A small-molecule ligand and the protein it binds are described below.
Small molecule (SMILES): Nc1nc2c(ncn2[C@@H]2O[C@H](CO[P](=O)(O)O[P](=O)(O)O[C@H]3O[C@H](CO)[C@@H](O)[C@H](O)[C@@H]3O)[C@@H](O)[C@H]2O)c(=O)[nH]1

Binding-site contacts:
Ligand atom O31 contacts residue GLU271 of chain 1.A at 3.1 Å (salt-bridge).
Ligand atom O3A contacts residue HIS319 of chain 1.A at 3.5 Å.
Ligand atom C2' contacts residue GLU62 of chain 1.A at 3.2 Å.
Ligand atom O2' contacts residue LYS60 of chain 1.A at 3.0 Å (salt-bridge).
Ligand atom N3 contacts residue PRO58 of chain 1.A at 3.5 Å.
Ligand atom O41 contacts residue MSE323 of chain 1.A at 3.5 Å.
Ligand atom O5' contacts residue ASP170 of chain 1.A at 3.4 Å (salt-bridge).
Ligand atom O21 contacts residue ASP168 of chain 1.A at 3.1 Å (salt-bridge).
Ligand atom O31 contacts residue TYR268 of chain 1.A at 3.4 Å.
Ligand atom C1' contacts residue PRO58 of chain 1.A at 3.6 Å (hydrophobic).
Ligand atom C11 contacts residue ASP168 of chain 1.A at 3.4 Å.
Ligand atom N1 contacts residue ASN85 of chain 1.A at 3.2 Å.
Ligand atom O21 contacts residue GLY250 of chain 1.A at 3.6 Å.
Ligand atom N3 contacts residue MSE59 of chain 1.A at 3.3 Å (h-bond).
Ligand atom C61 contacts residue ASN248 of chain 1.A at 3.5 Å.
Ligand atom C3' contacts residue ASP170 of chain 1.A at 3.5 Å.
Ligand atom O1A contacts residue ASP170 of chain 1.A at 3.5 Å (salt-bridge).
Ligand atom O6A contacts residue TRP202 of chain 1.A at 3.1 Å.
Ligand atom O51 contacts residue ASP168 of chain 1.A at 3.1 Å (salt-bridge).
Ligand atom N2 contacts residue VAL83 of chain 1.A at 3.1 Å (h-bond).
Ligand atom C3' contacts residue GLU62 of chain 1.A at 3.5 Å.
Ligand atom O6 contacts residue ASN85 of chain 1.A at 3.0 Å (h-bond).
Ligand atom N2 contacts residue GLN117 of chain 1.A at 2.8 Å (h-bond).
Ligand atom C2 contacts residue GLN117 of chain 1.A at 3.1 Å.
Ligand atom N1 contacts residue GLN117 of chain 1.A at 2.7 Å (h-bond).
Ligand atom O6 contacts residue LYS60 of chain 1.A at 3.5 Å.
Ligand atom O3B contacts residue HIS319 of chain 1.A at 2.9 Å (h-bond).
Ligand atom O6 contacts residue GLY144 of chain 1.A at 3.1 Å (h-bond).
Ligand atom O2A contacts residue TYR268 of chain 1.A at 2.4 Å (h-bond).
Ligand atom O2' contacts residue GLU62 of chain 1.A at 2.6 Å (salt-bridge).
Ligand atom O2B contacts residue ASP170 of chain 1.A at 3.0 Å (salt-bridge).
Ligand atom O41 contacts residue ASN248 of chain 1.A at 2.9 Å (h-bond).
Ligand atom O6A contacts residue ASN248 of chain 1.A at 2.4 Å (h-bond).
Ligand atom O21 contacts residue LYS145 of chain 1.A at 3.1 Å (salt-bridge).
Ligand atom O2B contacts residue HIS312 of chain 1.A at 2.5 Å (h-bond).
Ligand atom O3' contacts residue ALA169 of chain 1.A at 2.9 Å (h-bond).
Ligand atom O4' contacts residue LYS145 of chain 1.A at 2.8 Å.
Ligand atom O1A contacts residue LYS315 of chain 1.A at 2.5 Å (salt-bridge).
Ligand atom O2' contacts residue MSE59 of chain 1.A at 3.6 Å.
Ligand atom O3' contacts residue PRO58 of chain 1.A at 3.0 Å (h-bond).

Sequence of chain 1.A:
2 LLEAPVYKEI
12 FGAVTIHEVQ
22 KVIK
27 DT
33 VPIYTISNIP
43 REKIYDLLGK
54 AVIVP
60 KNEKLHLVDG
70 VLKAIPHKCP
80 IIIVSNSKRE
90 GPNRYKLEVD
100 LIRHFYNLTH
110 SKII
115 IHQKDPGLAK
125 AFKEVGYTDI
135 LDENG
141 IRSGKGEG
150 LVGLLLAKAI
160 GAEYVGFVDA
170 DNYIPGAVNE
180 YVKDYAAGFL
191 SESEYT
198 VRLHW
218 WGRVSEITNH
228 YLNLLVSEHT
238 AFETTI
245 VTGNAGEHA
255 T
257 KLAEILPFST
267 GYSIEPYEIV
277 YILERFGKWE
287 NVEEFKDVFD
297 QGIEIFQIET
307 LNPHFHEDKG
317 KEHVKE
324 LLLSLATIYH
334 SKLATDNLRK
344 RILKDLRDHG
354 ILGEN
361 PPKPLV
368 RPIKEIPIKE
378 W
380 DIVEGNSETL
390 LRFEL